Sequence of chain 2.A:
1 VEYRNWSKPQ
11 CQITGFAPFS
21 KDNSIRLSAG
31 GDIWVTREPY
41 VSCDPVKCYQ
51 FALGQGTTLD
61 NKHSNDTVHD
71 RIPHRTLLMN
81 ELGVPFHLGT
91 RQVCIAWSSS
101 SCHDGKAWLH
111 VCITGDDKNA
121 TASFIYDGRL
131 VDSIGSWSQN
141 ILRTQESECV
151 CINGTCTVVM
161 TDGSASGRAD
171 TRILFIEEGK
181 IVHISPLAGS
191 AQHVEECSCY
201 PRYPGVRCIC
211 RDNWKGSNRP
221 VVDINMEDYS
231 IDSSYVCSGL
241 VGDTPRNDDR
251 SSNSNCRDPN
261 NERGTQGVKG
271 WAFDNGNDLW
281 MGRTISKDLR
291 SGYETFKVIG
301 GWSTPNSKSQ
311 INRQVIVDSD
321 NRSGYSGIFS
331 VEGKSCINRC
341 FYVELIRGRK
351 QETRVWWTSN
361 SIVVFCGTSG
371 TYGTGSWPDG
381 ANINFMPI

Binding-site contacts:
Ligand atom C1 contacts residue ASN65 of chain 2.A at 1.5 Å.
Ligand atom C5 contacts residue TRP356 of chain 2.A at 4.2 Å (hydrophobic).
Ligand atom O5 contacts residue TRP356 of chain 2.A at 3.9 Å.
Ligand atom O3 contacts residue ASN382 of chain 2.B at 3.1 Å (h-bond).
Ligand atom O4 contacts residue TRP356 of chain 2.A at 4.5 Å.
Ligand atom C4 contacts residue ASN65 of chain 2.A at 4.2 Å.
Ligand atom O7 contacts residue TRP356 of chain 2.A at 2.6 Å.
Ligand atom C6 contacts residue ASN65 of chain 2.A at 4.3 Å.
Ligand atom C8 contacts residue ILE388 of chain 2.A at 4.4 Å (hydrophobic).
Ligand atom C4 contacts residue ASN382 of chain 2.B at 4.3 Å.
Ligand atom C3 contacts residue ASN65 of chain 2.A at 3.8 Å.
Ligand atom C8 contacts residue TRP356 of chain 2.A at 4.1 Å (hydrophobic).
Ligand atom C2 contacts residue ASN65 of chain 2.A at 2.5 Å.
Ligand atom O7 contacts residue ASN65 of chain 2.A at 2.9 Å (h-bond).
Ligand atom O4 contacts residue PHE385 of chain 2.B at 4.5 Å.
Ligand atom O6 contacts residue ASN65 of chain 2.A at 3.7 Å.
Ligand atom O2 contacts residue PHE385 of chain 2.B at 3.9 Å.
Ligand atom C2 contacts residue PHE385 of chain 2.B at 4.0 Å (hydrophobic).
Ligand atom O3 contacts residue PHE385 of chain 2.B at 3.2 Å.
Ligand atom C7 contacts residue TRP356 of chain 2.A at 3.6 Å (hydrophobic).
Ligand atom N2 contacts residue ASN65 of chain 2.A at 3.2 Å (h-bond).
Ligand atom O7 contacts residue ILE388 of chain 2.A at 4.3 Å.
Ligand atom C3 contacts residue PHE385 of chain 2.B at 4.2 Å (hydrophobic).
Ligand atom O2 contacts residue ASN65 of chain 2.A at 4.0 Å.
Ligand atom O5 contacts residue ASN65 of chain 2.A at 2.2 Å (h-bond).
Ligand atom C3 contacts residue ASN382 of chain 2.B at 4.3 Å.
Ligand atom C3 contacts residue TRP356 of chain 2.A at 4.4 Å (hydrophobic).
Ligand atom O4 contacts residue ASN382 of chain 2.B at 3.7 Å.
Ligand atom C1 contacts residue TRP356 of chain 2.A at 3.8 Å (hydrophobic).
Ligand atom C7 contacts residue ASN65 of chain 2.A at 3.4 Å.
Ligand atom C5 contacts residue ASN65 of chain 2.A at 3.6 Å.

Sequence of chain 2.B:
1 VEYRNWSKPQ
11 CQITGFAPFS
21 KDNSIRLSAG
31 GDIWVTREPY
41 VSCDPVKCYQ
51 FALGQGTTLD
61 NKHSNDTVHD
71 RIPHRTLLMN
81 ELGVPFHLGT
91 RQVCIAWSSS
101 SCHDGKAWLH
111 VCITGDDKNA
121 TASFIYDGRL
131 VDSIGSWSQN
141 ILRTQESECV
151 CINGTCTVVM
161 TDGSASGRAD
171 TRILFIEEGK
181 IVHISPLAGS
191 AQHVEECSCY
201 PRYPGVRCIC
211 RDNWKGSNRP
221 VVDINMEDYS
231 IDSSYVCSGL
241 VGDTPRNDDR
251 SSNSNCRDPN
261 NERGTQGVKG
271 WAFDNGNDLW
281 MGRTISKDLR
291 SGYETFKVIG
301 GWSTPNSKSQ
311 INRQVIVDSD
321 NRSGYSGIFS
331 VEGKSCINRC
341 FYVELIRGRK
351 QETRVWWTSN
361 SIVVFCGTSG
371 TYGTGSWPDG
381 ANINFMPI

A small-molecule ligand and the protein it binds are described below.
Small molecule (SMILES): CC(=O)N[C@H]1[C@H](O[C@H]2[C@H](O)[C@@H](NC(C)=O)CO[C@@H]2CO[C@H]2O[C@@H](C)[C@@H](O)[C@@H](O)[C@@H]2O)O[C@H](CO)[C@@H](O[C@@H]2O[C@H](CO)[C@@H](O)[C@H](O)[C@@H]2O)[C@@H]1O